This protein binds this small molecule.
Small molecule (SMILES): O=C(c1ccc(OC[C@H]2CCCN2)cc1)c1ccc(-c2ccsc2)cc1

Sequence of chain 1.A:
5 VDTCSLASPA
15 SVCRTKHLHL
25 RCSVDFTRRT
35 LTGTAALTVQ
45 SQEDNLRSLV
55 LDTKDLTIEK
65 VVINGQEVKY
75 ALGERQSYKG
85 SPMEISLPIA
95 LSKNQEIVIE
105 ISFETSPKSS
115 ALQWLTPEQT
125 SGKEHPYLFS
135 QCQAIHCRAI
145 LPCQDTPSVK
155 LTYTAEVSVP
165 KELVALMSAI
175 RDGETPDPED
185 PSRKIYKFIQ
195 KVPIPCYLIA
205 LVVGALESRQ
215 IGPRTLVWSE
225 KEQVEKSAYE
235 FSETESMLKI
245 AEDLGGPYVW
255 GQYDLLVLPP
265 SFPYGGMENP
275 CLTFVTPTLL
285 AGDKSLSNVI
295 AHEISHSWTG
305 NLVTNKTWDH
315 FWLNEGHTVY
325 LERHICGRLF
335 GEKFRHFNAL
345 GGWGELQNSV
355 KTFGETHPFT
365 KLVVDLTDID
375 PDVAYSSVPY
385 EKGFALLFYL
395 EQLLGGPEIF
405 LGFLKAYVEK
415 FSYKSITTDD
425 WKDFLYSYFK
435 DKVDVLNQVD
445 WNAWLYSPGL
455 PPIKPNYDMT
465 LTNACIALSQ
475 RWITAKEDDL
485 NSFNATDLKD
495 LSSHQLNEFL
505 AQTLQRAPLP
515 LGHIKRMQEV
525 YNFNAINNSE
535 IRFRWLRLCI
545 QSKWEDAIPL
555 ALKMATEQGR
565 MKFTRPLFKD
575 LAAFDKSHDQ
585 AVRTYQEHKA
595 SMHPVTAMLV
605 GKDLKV

Binding-site contacts:
Ligand atom C5 contacts residue PRO375 of chain 1.A at 3.6 Å (hydrophobic).
Ligand atom C11 contacts residue PHE315 of chain 1.A at 3.4 Å (hydrophobic).
Ligand atom C11 contacts residue TRP312 of chain 1.A at 3.4 Å (hydrophobic).
Ligand atom C24 contacts residue GLN135 of chain 1.A at 3.3 Å.
Ligand atom N23 contacts residue GLN135 of chain 1.A at 2.8 Å (h-bond).
Ligand atom C18 contacts residue VAL382 of chain 1.A at 3.7 Å (hydrophobic).
Ligand atom C21 contacts residue GLN137 of chain 1.A at 3.7 Å.
Ligand atom O20 contacts residue GLN137 of chain 1.A at 3.1 Å (h-bond).
Ligand atom N23 contacts residue GLN137 of chain 1.A at 2.8 Å (h-bond).
Ligand atom C13 contacts residue ALA378 of chain 1.A at 3.5 Å (hydrophobic).
Ligand atom C18 contacts residue PHE363 of chain 1.A at 3.2 Å (hydrophobic).
Ligand atom C1 contacts residue PHE315 of chain 1.A at 3.5 Å (hydrophobic).
Ligand atom C24 contacts residue MET271 of chain 1.A at 3.4 Å (hydrophobic).
Ligand atom C14 contacts residue TYR379 of chain 1.A at 3.6 Å (hydrophobic).
Ligand atom C25 contacts residue GLY270 of chain 1.A at 3.4 Å.
Ligand atom C21 contacts residue TYR268 of chain 1.A at 3.5 Å (hydrophobic).
Ligand atom C10 contacts residue TRP312 of chain 1.A at 3.3 Å (hydrophobic).
Ligand atom C10 contacts residue PHE315 of chain 1.A at 3.5 Å (hydrophobic).
Ligand atom C19 contacts residue VAL368 of chain 1.A at 3.7 Å (hydrophobic).
Ligand atom C10 contacts residue LEU370 of chain 1.A at 3.7 Å (hydrophobic).
Ligand atom C16 contacts residue PRO383 of chain 1.A at 3.7 Å (hydrophobic).
Ligand atom C18 contacts residue VAL368 of chain 1.A at 3.5 Å (hydrophobic).
Ligand atom C24 contacts residue GLY270 of chain 1.A at 3.2 Å.
Ligand atom C26 contacts residue TYR379 of chain 1.A at 3.4 Å (hydrophobic).
Ligand atom S17 contacts residue LEU366 of chain 1.A at 3.1 Å (h-bond).
Ligand atom N23 contacts residue MET271 of chain 1.A at 3.6 Å.
Ligand atom C19 contacts residue PRO383 of chain 1.A at 3.7 Å (hydrophobic).
Ligand atom C22 contacts residue TYR268 of chain 1.A at 3.5 Å (hydrophobic).
Ligand atom C26 contacts residue TYR268 of chain 1.A at 3.6 Å (hydrophobic).
Ligand atom C7 contacts residue PRO375 of chain 1.A at 3.7 Å (hydrophobic).
Ligand atom O8 contacts residue ALA138 of chain 1.A at 3.7 Å.
Ligand atom C3 contacts residue GLN137 of chain 1.A at 3.7 Å.
Ligand atom C2 contacts residue GLN137 of chain 1.A at 3.6 Å.
Ligand atom C24 contacts residue GLN137 of chain 1.A at 3.4 Å.
Ligand atom C18 contacts residue LYS365 of chain 1.A at 3.1 Å.
Ligand atom O8 contacts residue PRO375 of chain 1.A at 2.7 Å.
Ligand atom C2 contacts residue PHE315 of chain 1.A at 3.3 Å (hydrophobic).
Ligand atom C22 contacts residue GLN135 of chain 1.A at 3.6 Å.
Ligand atom S17 contacts residue LYS365 of chain 1.A at 2.9 Å (salt-bridge).
Ligand atom S17 contacts residue VAL368 of chain 1.A at 3.5 Å.